A protein and the small-molecule ligand that binds it are described below.
Small molecule (SMILES): OC[C@H]1O[C@H](O[C@H]2[C@H](O)[C@@H](O)[C@H](OCCCCCCC3CCCCC3)O[C@@H]2CO)[C@H](O)[C@@H](O)[C@@H]1O

Binding-site contacts:
Ligand atom C62 contacts residue LEU414 of chain 1.I at 3.8 Å (hydrophobic).
Ligand atom C6 contacts residue TYR250 of chain 1.I at 4.0 Å (hydrophobic).
Ligand atom C6 contacts residue PHE434 of chain 1.I at 4.4 Å (hydrophobic).
Ligand atom O5 contacts residue TYR250 of chain 1.I at 3.0 Å (h-bond).
Ligand atom C2 contacts residue GLY410 of chain 1.I at 4.2 Å.
Ligand atom C5 contacts residue GLY410 of chain 1.I at 4.3 Å.
Ligand atom O2 contacts residue GLU409 of chain 1.I at 4.2 Å.
Ligand atom C41 contacts residue SER412 of chain 1.I at 4.3 Å.
Ligand atom C60 contacts residue TYR411 of chain 1.I at 4.2 Å (hydrophobic).
Ligand atom C42 contacts residue MET89 of chain 1.I at 3.7 Å (hydrophobic).
Ligand atom O3 contacts residue TYR250 of chain 1.I at 3.0 Å (h-bond).
Ligand atom C3 contacts residue TYR250 of chain 1.I at 4.0 Å (hydrophobic).
Ligand atom O1 contacts residue GLY410 of chain 1.I at 3.9 Å.
Ligand atom C10 contacts residue SER412 of chain 1.I at 4.4 Å.
Ligand atom C60 contacts residue SER412 of chain 1.I at 3.3 Å.
Ligand atom O4 contacts residue GLY410 of chain 1.I at 3.1 Å (h-bond).
Ligand atom C41 contacts residue ARG413 of chain 1.I at 4.3 Å.
Ligand atom C11 contacts residue SER412 of chain 1.I at 3.9 Å.
Ligand atom C1 contacts residue TYR250 of chain 1.I at 3.3 Å (hydrophobic).
Ligand atom O6 contacts residue SER412 of chain 1.I at 4.2 Å.
Ligand atom O2 contacts residue GLY410 of chain 1.I at 3.0 Å (h-bond).
Ligand atom C50 contacts residue SER412 of chain 1.I at 3.6 Å.
Ligand atom C2 contacts residue TYR250 of chain 1.I at 4.0 Å (hydrophobic).
Ligand atom O4 contacts residue PHE434 of chain 1.I at 3.9 Å.
Ligand atom C51 contacts residue ARG413 of chain 1.I at 4.4 Å.
Ligand atom O6 contacts residue TYR250 of chain 1.I at 3.8 Å.
Ligand atom C5 contacts residue TYR250 of chain 1.I at 4.2 Å (hydrophobic).
Ligand atom C51 contacts residue LEU414 of chain 1.I at 3.8 Å (hydrophobic).
Ligand atom C31 contacts residue SER412 of chain 1.I at 4.1 Å.
Ligand atom O50 contacts residue SER412 of chain 1.I at 3.8 Å.
Ligand atom O60 contacts residue PHE434 of chain 1.I at 4.1 Å.
Ligand atom C4 contacts residue GLY410 of chain 1.I at 4.2 Å.
Ligand atom O60 contacts residue TYR411 of chain 1.I at 3.2 Å.
Ligand atom C50 contacts residue TYR411 of chain 1.I at 4.0 Å (hydrophobic).
Ligand atom C52 contacts residue LEU414 of chain 1.I at 4.0 Å (hydrophobic).
Ligand atom C21 contacts residue SER412 of chain 1.I at 3.2 Å.
Ligand atom O60 contacts residue GLY410 of chain 1.I at 4.3 Å.
Ligand atom O60 contacts residue SER412 of chain 1.I at 2.5 Å (h-bond).
Ligand atom C12 contacts residue LEU414 of chain 1.I at 4.2 Å (hydrophobic).
Ligand atom C32 contacts residue MET89 of chain 1.I at 3.5 Å (hydrophobic).

Sequence of chain 1.I:
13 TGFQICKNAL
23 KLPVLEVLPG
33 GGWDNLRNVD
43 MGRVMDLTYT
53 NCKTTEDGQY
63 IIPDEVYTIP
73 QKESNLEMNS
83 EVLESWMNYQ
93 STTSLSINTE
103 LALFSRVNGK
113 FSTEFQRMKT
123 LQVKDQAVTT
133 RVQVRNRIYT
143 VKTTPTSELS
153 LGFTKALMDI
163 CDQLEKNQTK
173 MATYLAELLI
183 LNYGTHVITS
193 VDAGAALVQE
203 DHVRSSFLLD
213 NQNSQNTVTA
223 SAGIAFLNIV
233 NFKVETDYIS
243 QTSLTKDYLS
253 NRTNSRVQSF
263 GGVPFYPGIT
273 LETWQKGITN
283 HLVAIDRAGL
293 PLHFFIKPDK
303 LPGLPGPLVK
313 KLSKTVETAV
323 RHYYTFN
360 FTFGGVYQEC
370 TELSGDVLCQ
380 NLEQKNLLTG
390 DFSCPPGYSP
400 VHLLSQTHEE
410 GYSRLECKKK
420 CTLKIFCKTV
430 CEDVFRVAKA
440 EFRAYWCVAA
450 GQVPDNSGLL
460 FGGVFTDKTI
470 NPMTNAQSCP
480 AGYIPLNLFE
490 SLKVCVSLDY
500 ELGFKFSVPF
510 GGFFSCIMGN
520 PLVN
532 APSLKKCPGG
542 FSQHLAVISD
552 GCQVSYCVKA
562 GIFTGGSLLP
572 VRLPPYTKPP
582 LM